Sequence of chain 1.B:
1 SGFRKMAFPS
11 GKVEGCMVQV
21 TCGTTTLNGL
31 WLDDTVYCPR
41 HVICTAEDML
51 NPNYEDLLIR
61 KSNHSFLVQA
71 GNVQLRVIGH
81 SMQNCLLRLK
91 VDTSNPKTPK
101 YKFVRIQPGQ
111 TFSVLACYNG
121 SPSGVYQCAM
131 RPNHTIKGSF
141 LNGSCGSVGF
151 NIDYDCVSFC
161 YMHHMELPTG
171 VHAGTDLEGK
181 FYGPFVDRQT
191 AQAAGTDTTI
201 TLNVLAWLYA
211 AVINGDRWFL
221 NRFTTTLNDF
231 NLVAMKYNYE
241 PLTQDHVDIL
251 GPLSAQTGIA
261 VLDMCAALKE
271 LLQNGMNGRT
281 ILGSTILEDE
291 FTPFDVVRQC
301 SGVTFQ

This protein binds this small molecule.
Small molecule (SMILES): CN(C)[Zn]O

Binding-site contacts:
Ligand atom C6 contacts residue MET165 of chain 1.B at 4.1 Å (hydrophobic).
Ligand atom O4 contacts residue LEU27 of chain 1.B at 3.8 Å.
Ligand atom N2 contacts residue DMS1 of chain 1.F at 3.9 Å.
Ligand atom C8 contacts residue HIS41 of chain 1.B at 3.5 Å.
Ligand atom C6 contacts residue CYS145 of chain 1.B at 3.5 Å (hydrophobic).
Ligand atom ZN contacts residue LEU27 of chain 1.B at 4.4 Å.
Ligand atom C6 contacts residue DMS1 of chain 1.F at 3.6 Å.
Ligand atom O4 contacts residue THR25 of chain 1.B at 4.3 Å.
Ligand atom ZN contacts residue CYS145 of chain 1.B at 2.3 Å.
Ligand atom N2 contacts residue HIS164 of chain 1.B at 4.1 Å.
Ligand atom O4 contacts residue HIS41 of chain 1.B at 3.1 Å (h-bond).
Ligand atom ZN contacts residue HIS41 of chain 1.B at 2.1 Å.
Ligand atom N2 contacts residue HIS41 of chain 1.B at 3.3 Å (h-bond).
Ligand atom C6 contacts residue HIS164 of chain 1.B at 3.0 Å.
Ligand atom ZN contacts residue HIS164 of chain 1.B at 3.9 Å.
Ligand atom C6 contacts residue HIS41 of chain 1.B at 3.8 Å.
Ligand atom O4 contacts residue CYS145 of chain 1.B at 3.6 Å (h-bond).
Ligand atom N2 contacts residue CYS145 of chain 1.B at 3.3 Å (h-bond).